Binding-site contacts:
Ligand atom CB contacts residue TRP55 of chain 1.B at 3.6 Å (hydrophobic).
Ligand atom CG contacts residue SER26 of chain 1.B at 3.4 Å.
Ligand atom CB contacts residue GLN34 of chain 1.B at 3.4 Å.
Ligand atom CG contacts residue LEU145 of chain 1.B at 3.9 Å (hydrophobic).
Ligand atom CD contacts residue GLN34 of chain 1.B at 3.6 Å.
Ligand atom CD contacts residue TYR30 of chain 1.B at 3.8 Å (hydrophobic).
Ligand atom N contacts residue TYR30 of chain 1.B at 3.8 Å.
Ligand atom CA contacts residue TRP27 of chain 1.B at 3.7 Å (hydrophobic).
Ligand atom CB contacts residue TYR154 of chain 1.B at 4.3 Å (hydrophobic).
Ligand atom C contacts residue TYR30 of chain 1.B at 3.5 Å (hydrophobic).
Ligand atom CB contacts residue TYR148 of chain 1.B at 3.7 Å (hydrophobic).
Ligand atom CG contacts residue GLY25 of chain 1.B at 3.4 Å.
Ligand atom N contacts residue TRP27 of chain 1.B at 3.7 Å.
Ligand atom CD contacts residue SER26 of chain 1.B at 4.0 Å.
Ligand atom C contacts residue TRP27 of chain 1.B at 3.9 Å (hydrophobic).
Ligand atom O contacts residue TYR154 of chain 1.B at 3.4 Å.
Ligand atom CG contacts residue TYR154 of chain 1.B at 4.3 Å (hydrophobic).
Ligand atom CA contacts residue GLN34 of chain 1.B at 4.2 Å.
Ligand atom CG contacts residue TRP27 of chain 1.B at 3.7 Å (hydrophobic).
Ligand atom CG contacts residue TYR148 of chain 1.B at 4.2 Å (hydrophobic).
Ligand atom CD contacts residue LEU149 of chain 1.B at 4.1 Å (hydrophobic).
Ligand atom CG contacts residue LEU149 of chain 1.B at 3.9 Å (hydrophobic).
Ligand atom CG contacts residue GLN34 of chain 1.B at 3.6 Å.
Ligand atom CB contacts residue TRP27 of chain 1.B at 3.8 Å (hydrophobic).
Ligand atom CA contacts residue TYR30 of chain 1.B at 3.6 Å (hydrophobic).
Ligand atom O contacts residue TYR30 of chain 1.B at 2.5 Å (h-bond).
Ligand atom CD contacts residue TYR154 of chain 1.B at 3.8 Å (hydrophobic).
Ligand atom N contacts residue TYR154 of chain 1.B at 4.2 Å.
Ligand atom CG contacts residue TRP55 of chain 1.B at 4.1 Å (hydrophobic).
Ligand atom CD contacts residue TRP27 of chain 1.B at 3.7 Å (hydrophobic).
Ligand atom C contacts residue TYR148 of chain 1.B at 3.9 Å (hydrophobic).
Ligand atom CA contacts residue TYR148 of chain 1.B at 3.8 Å (hydrophobic).
Ligand atom O contacts residue TRP27 of chain 1.B at 2.7 Å (h-bond).
Ligand atom N contacts residue TYR148 of chain 1.B at 4.0 Å.
Ligand atom O contacts residue TYR148 of chain 1.B at 2.7 Å (h-bond).
Ligand atom CB contacts residue TYR30 of chain 1.B at 3.6 Å (hydrophobic).
Ligand atom CD contacts residue TYR148 of chain 1.B at 4.0 Å (hydrophobic).
Ligand atom CG contacts residue TYR30 of chain 1.B at 3.7 Å (hydrophobic).
Ligand atom N contacts residue GLN34 of chain 1.B at 4.3 Å.
Ligand atom CD contacts residue GLY25 of chain 1.B at 3.5 Å.

This small molecule binds to this protein.
Small molecule (SMILES): O=C(O)[C@@H]1CCCN1C(=O)[C@@H]1CCCN1C(=O)[C@@H]1CCCN1C(=O)[C@@H]1CCCN1C(=O)[C@@H]1CCCN1C(=O)[C@@H]1CCCN1C(=O)[C@@H]1CCCN1C(=O)[C@@H]1CCCN1C(=O)[C@@H]1CCCN1C(=O)[C@@H]1CCCN1C(=O)[C@@H]1CCCN1C(=O)[C@@H]1CCCN1

Sequence of chain 1.B:
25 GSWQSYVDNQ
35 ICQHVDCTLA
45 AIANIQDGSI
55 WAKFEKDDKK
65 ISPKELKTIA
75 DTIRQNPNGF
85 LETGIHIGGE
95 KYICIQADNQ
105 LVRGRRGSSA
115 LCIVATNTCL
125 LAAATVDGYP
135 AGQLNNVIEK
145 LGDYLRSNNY